Sequence of chain 1.O:
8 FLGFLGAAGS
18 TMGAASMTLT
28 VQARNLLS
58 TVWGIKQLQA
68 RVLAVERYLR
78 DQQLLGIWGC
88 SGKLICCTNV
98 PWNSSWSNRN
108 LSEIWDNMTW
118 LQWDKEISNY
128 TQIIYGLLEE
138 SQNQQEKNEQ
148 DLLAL

This small molecule binds to this protein.
Small molecule (SMILES): CC(=O)N[C@@H]1[C@@H](O)[C@H](O)[C@@H](CO)O[C@H]1O

Binding-site contacts:
Ligand atom C8 contacts residue ASN107 of chain 1.O at 4.4 Å.
Ligand atom C3 contacts residue ASN107 of chain 1.O at 3.8 Å.
Ligand atom C7 contacts residue ASN107 of chain 1.O at 3.4 Å.
Ligand atom O5 contacts residue GLU110 of chain 1.O at 3.0 Å (salt-bridge).
Ligand atom C2 contacts residue ASN107 of chain 1.O at 2.5 Å.
Ligand atom C5 contacts residue GLU110 of chain 1.O at 3.7 Å.
Ligand atom N2 contacts residue ASN107 of chain 1.O at 2.9 Å (h-bond).
Ligand atom C1 contacts residue ASN107 of chain 1.O at 1.4 Å.
Ligand atom O5 contacts residue ASN107 of chain 1.O at 2.4 Å (h-bond).
Ligand atom C6 contacts residue GLU110 of chain 1.O at 3.7 Å.
Ligand atom C4 contacts residue ASN107 of chain 1.O at 4.3 Å.
Ligand atom C5 contacts residue ASN107 of chain 1.O at 3.7 Å.
Ligand atom C1 contacts residue SER109 of chain 1.O at 4.5 Å.
Ligand atom N2 contacts residue SER109 of chain 1.O at 3.8 Å.
Ligand atom C8 contacts residue SER109 of chain 1.O at 4.3 Å.
Ligand atom O7 contacts residue ASN107 of chain 1.O at 3.7 Å.
Ligand atom C1 contacts residue GLU110 of chain 1.O at 3.4 Å.